This protein binds this small molecule.
Small molecule (SMILES): CCNP(=O)(O)O

Sequence of chain 3.A:
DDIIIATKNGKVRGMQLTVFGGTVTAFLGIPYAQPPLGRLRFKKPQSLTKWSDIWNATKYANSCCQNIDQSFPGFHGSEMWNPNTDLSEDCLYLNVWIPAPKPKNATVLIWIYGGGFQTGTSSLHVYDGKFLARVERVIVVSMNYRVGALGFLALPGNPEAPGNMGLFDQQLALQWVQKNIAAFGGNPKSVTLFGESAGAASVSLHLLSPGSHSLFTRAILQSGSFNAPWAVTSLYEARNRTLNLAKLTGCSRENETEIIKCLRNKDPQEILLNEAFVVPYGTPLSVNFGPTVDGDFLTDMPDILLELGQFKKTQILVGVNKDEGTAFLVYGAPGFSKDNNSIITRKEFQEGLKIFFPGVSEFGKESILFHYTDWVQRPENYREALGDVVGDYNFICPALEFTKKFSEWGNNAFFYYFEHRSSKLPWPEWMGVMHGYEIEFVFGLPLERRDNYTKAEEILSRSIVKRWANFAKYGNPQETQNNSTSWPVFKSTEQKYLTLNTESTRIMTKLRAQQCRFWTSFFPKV

Binding-site contacts:
Ligand atom C3 contacts residue PHE398 of chain 3.A at 4.4 Å (hydrophobic).
Ligand atom C4 contacts residue TRP231 of chain 3.A at 3.7 Å (hydrophobic).
Ligand atom O2 contacts residue SER198 of chain 3.A at 2.5 Å (h-bond).
Ligand atom O3 contacts residue GLY117 of chain 3.A at 3.9 Å.
Ligand atom C3 contacts residue GLY117 of chain 3.A at 4.0 Å.
Ligand atom N contacts residue PHE398 of chain 3.A at 3.7 Å.
Ligand atom O3 contacts residue GLY116 of chain 3.A at 3.7 Å.
Ligand atom O2 contacts residue ALA199 of chain 3.A at 2.7 Å (h-bond).
Ligand atom O3 contacts residue HIS438 of chain 3.A at 3.3 Å (h-bond).
Ligand atom C4 contacts residue VAL288 of chain 3.A at 4.0 Å (hydrophobic).
Ligand atom P contacts residue GLY116 of chain 3.A at 3.9 Å.
Ligand atom P contacts residue HIS438 of chain 3.A at 3.8 Å.
Ligand atom N contacts residue TRP231 of chain 3.A at 4.2 Å.
Ligand atom N contacts residue SER198 of chain 3.A at 2.5 Å (h-bond).
Ligand atom P contacts residue GLY117 of chain 3.A at 3.6 Å.
Ligand atom P contacts residue ALA199 of chain 3.A at 3.5 Å.
Ligand atom N contacts residue HIS438 of chain 3.A at 4.1 Å.
Ligand atom C4 contacts residue LEU286 of chain 3.A at 3.6 Å (hydrophobic).
Ligand atom O3 contacts residue SER198 of chain 3.A at 2.5 Å (h-bond).
Ligand atom C4 contacts residue GLY117 of chain 3.A at 4.2 Å.
Ligand atom C3 contacts residue TRP231 of chain 3.A at 3.4 Å (hydrophobic).
Ligand atom O2 contacts residue GLY115 of chain 3.A at 4.0 Å.
Ligand atom O2 contacts residue GLY116 of chain 3.A at 3.0 Å (h-bond).
Ligand atom P contacts residue SER198 of chain 3.A at 1.6 Å.
Ligand atom O2 contacts residue GLY117 of chain 3.A at 2.6 Å (h-bond).
Ligand atom C3 contacts residue SER198 of chain 3.A at 3.5 Å.
Ligand atom N contacts residue GLY117 of chain 3.A at 4.3 Å.